A small-molecule ligand and the protein it binds are described below.
Small molecule (SMILES): CO[C@@H](C(=O)N1Cc2[nH]nc(NC(=O)c3ccc(N4CCN(C)CC4)cc3)c2C1)c1ccccc1

Binding-site contacts:
Ligand atom C14 contacts residue LEU145 of chain 1.C at 3.6 Å (hydrophobic).
Ligand atom C31 contacts residue THR99 of chain 1.C at 3.6 Å.
Ligand atom C10 contacts residue PRO96 of chain 1.C at 3.3 Å (hydrophobic).
Ligand atom C6 contacts residue LEU21 of chain 1.C at 3.7 Å (hydrophobic).
Ligand atom C33 contacts residue ASN143 of chain 1.C at 3.9 Å.
Ligand atom C15 contacts residue VAL29 of chain 1.C at 3.8 Å (hydrophobic).
Ligand atom C16 contacts residue LEU92 of chain 1.C at 3.7 Å (hydrophobic).
Ligand atom C16 contacts residue LEU76 of chain 1.C at 3.7 Å (hydrophobic).
Ligand atom C36 contacts residue SER160 of chain 1.C at 3.9 Å.
Ligand atom C20 contacts residue VAL29 of chain 1.C at 3.7 Å (hydrophobic).
Ligand atom C9 contacts residue GLY98 of chain 1.C at 3.8 Å.
Ligand atom C35 contacts residue GLU142 of chain 1.C at 3.2 Å.
Ligand atom C3 contacts residue ALA95 of chain 1.C at 3.8 Å (hydrophobic).
Ligand atom C24 contacts residue GLY98 of chain 1.C at 3.6 Å.
Ligand atom O34 contacts residue VAL29 of chain 1.C at 3.6 Å.
Ligand atom N2 contacts residue ALA95 of chain 1.C at 3.6 Å (h-bond).
Ligand atom C33 contacts residue ALA155 of chain 1.C at 3.8 Å (hydrophobic).
Ligand atom O26 contacts residue LYS44 of chain 1.C at 3.2 Å.
Ligand atom N4 contacts residue ALA95 of chain 1.C at 2.9 Å (h-bond).
Ligand atom C9 contacts residue ALA95 of chain 1.C at 3.2 Å (hydrophobic).
Ligand atom O26 contacts residue LEU92 of chain 1.C at 3.9 Å.
Ligand atom C35 contacts residue ASN143 of chain 1.C at 3.7 Å.
Ligand atom N1 contacts residue VAL29 of chain 1.C at 3.9 Å.
Ligand atom N2 contacts residue ALA42 of chain 1.C at 3.5 Å.
Ligand atom C29 contacts residue VAL161 of chain 1.C at 3.7 Å (hydrophobic).
Ligand atom N4 contacts residue GLU93 of chain 1.C at 3.7 Å.
Ligand atom N5 contacts residue ALA95 of chain 1.C at 3.2 Å (h-bond).
Ligand atom C22 contacts residue PRO96 of chain 1.C at 3.2 Å (hydrophobic).
Ligand atom O8 contacts residue LEU21 of chain 1.C at 3.2 Å.
Ligand atom N2 contacts residue GLU93 of chain 1.C at 2.9 Å (salt-bridge).
Ligand atom C13 contacts residue LEU145 of chain 1.C at 3.7 Å (hydrophobic).
Ligand atom C31 contacts residue GLU142 of chain 1.C at 3.8 Å.
Ligand atom C11 contacts residue GLY98 of chain 1.C at 3.9 Å.
Ligand atom C10 contacts residue ALA95 of chain 1.C at 3.9 Å (hydrophobic).
Ligand atom C10 contacts residue GLY98 of chain 1.C at 3.4 Å.
Ligand atom N4 contacts residue TYR94 of chain 1.C at 3.7 Å.
Ligand atom C33 contacts residue VAL161 of chain 1.C at 3.8 Å (hydrophobic).
Ligand atom N2 contacts residue TYR94 of chain 1.C at 3.9 Å.
Ligand atom O34 contacts residue LYS44 of chain 1.C at 3.2 Å (salt-bridge).
Ligand atom C12 contacts residue LEU21 of chain 1.C at 3.5 Å (hydrophobic).

Sequence of chain 1.C:
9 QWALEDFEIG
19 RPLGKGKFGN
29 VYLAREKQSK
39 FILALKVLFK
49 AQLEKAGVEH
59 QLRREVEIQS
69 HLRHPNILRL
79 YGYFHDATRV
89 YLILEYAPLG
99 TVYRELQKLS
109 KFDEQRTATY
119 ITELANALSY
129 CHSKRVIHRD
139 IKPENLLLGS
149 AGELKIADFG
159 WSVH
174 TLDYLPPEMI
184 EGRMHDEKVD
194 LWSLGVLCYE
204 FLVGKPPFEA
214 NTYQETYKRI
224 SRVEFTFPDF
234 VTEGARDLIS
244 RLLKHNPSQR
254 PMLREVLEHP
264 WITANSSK